Sequence of chain 1.C:
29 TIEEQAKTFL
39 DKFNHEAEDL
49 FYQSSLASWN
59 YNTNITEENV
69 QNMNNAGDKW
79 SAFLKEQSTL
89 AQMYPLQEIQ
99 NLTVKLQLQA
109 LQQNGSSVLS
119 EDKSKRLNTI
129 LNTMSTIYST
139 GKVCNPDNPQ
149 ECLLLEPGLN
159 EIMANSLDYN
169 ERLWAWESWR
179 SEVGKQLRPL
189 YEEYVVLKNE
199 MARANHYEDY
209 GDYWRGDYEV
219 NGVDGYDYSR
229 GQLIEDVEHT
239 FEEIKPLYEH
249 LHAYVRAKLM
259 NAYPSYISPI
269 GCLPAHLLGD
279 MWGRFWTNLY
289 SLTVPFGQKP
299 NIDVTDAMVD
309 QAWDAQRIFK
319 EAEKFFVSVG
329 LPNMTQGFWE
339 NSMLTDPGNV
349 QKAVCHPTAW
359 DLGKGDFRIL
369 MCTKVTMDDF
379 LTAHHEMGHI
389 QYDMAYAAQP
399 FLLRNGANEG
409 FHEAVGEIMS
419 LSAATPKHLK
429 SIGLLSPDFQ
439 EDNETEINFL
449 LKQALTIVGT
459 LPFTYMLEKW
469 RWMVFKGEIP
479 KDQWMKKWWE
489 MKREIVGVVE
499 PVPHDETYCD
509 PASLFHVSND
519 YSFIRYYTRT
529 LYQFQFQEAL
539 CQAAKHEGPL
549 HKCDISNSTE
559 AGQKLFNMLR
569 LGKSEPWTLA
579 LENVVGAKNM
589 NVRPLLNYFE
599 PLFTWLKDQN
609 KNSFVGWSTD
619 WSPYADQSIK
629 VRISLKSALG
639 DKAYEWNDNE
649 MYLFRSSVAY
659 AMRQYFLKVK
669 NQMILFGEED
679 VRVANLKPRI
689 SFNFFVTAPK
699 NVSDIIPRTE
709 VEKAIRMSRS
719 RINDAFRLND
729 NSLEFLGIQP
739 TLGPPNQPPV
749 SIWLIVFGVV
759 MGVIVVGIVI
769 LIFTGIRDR

Binding-site contacts:
Ligand atom O6 contacts residue SER429 of chain 1.C at 3.4 Å (h-bond).
Ligand atom C2 contacts residue ASN555 of chain 1.C at 2.4 Å.
Ligand atom C7 contacts residue ASN555 of chain 1.C at 3.4 Å.
Ligand atom C7 contacts residue SER554 of chain 1.C at 4.5 Å.
Ligand atom N2 contacts residue SER429 of chain 1.C at 3.6 Å (h-bond).
Ligand atom C7 contacts residue SER429 of chain 1.C at 3.2 Å.
Ligand atom C8 contacts residue SER429 of chain 1.C at 3.2 Å.
Ligand atom C3 contacts residue SER429 of chain 1.C at 4.4 Å.
Ligand atom C1 contacts residue ASN555 of chain 1.C at 1.4 Å.
Ligand atom C3 contacts residue ASN555 of chain 1.C at 3.8 Å.
Ligand atom C5 contacts residue ASN555 of chain 1.C at 3.6 Å.
Ligand atom O3 contacts residue SER429 of chain 1.C at 3.4 Å (h-bond).
Ligand atom C8 contacts residue ASP552 of chain 1.C at 4.2 Å.
Ligand atom C4 contacts residue ASN555 of chain 1.C at 4.2 Å.
Ligand atom N2 contacts residue ASN555 of chain 1.C at 2.8 Å (h-bond).
Ligand atom O7 contacts residue ASN555 of chain 1.C at 3.5 Å (h-bond).
Ligand atom C8 contacts residue ASN555 of chain 1.C at 4.5 Å.
Ligand atom C8 contacts residue SER554 of chain 1.C at 3.7 Å.
Ligand atom O7 contacts residue SER429 of chain 1.C at 3.6 Å.
Ligand atom O5 contacts residue ASN555 of chain 1.C at 2.3 Å (h-bond).
Ligand atom C2 contacts residue SER429 of chain 1.C at 4.4 Å.
Ligand atom C8 contacts residue HIS426 of chain 1.C at 3.4 Å.

A small-molecule ligand and the protein it binds are described below.
Small molecule (SMILES): CC(=O)N[C@H]1[C@H](O[C@H]2[C@H](O)[C@@H](NC(C)=O)CO[C@@H]2CO)O[C@H](CO)[C@@H](O)[C@@H]1O